Sequence of chain 5.A:
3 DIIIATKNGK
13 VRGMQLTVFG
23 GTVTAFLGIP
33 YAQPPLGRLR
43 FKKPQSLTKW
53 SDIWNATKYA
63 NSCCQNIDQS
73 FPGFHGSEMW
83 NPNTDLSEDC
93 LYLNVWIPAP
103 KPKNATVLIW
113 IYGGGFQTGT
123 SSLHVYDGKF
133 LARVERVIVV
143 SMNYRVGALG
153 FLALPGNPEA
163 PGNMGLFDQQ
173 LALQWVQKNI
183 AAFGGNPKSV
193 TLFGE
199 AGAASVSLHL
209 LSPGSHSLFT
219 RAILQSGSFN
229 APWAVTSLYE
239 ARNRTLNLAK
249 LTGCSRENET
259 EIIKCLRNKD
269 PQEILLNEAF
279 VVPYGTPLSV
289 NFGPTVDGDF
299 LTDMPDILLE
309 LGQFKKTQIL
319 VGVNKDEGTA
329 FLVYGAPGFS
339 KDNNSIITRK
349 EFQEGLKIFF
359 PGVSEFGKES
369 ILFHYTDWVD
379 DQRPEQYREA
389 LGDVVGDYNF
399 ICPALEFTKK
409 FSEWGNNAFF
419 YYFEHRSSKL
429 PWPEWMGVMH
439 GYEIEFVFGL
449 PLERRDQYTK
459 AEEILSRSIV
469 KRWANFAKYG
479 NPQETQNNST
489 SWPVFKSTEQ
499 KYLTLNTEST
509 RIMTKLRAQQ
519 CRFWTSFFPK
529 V

Binding-site contacts:
Ligand atom C7 contacts residue ASN256 of chain 5.A at 3.2 Å.
Ligand atom O5 contacts residue ASN256 of chain 5.A at 2.4 Å (h-bond).
Ligand atom O5 contacts residue THR258 of chain 5.A at 4.4 Å.
Ligand atom C4 contacts residue ASN256 of chain 5.A at 4.2 Å.
Ligand atom C5 contacts residue ASN256 of chain 5.A at 3.6 Å.
Ligand atom N2 contacts residue ASN256 of chain 5.A at 2.8 Å (h-bond).
Ligand atom C1 contacts residue ASN256 of chain 5.A at 1.4 Å.
Ligand atom C3 contacts residue ASN256 of chain 5.A at 3.7 Å.
Ligand atom C5 contacts residue THR258 of chain 5.A at 4.4 Å.
Ligand atom C2 contacts residue ASN256 of chain 5.A at 2.3 Å.
Ligand atom O7 contacts residue ASN256 of chain 5.A at 3.0 Å (h-bond).

A small-molecule ligand and the protein it binds are described below.
Small molecule (SMILES): CC(=O)N[C@@H]1[C@@H](O)[C@H](O)[C@@H](CO)O[C@H]1O